Binding-site contacts:
Ligand atom C9 contacts residue LYS89 of chain 1.A at 3.8 Å.
Ligand atom C7 contacts residue LEU134 of chain 1.A at 3.5 Å (hydrophobic).
Ligand atom C14 contacts residue ALA31 of chain 1.A at 3.1 Å (hydrophobic).
Ligand atom C11 contacts residue LEU134 of chain 1.A at 3.8 Å (hydrophobic).
Ligand atom C8 contacts residue LEU83 of chain 1.A at 3.8 Å (hydrophobic).
Ligand atom C11 contacts residue ALA31 of chain 1.A at 4.1 Å (hydrophobic).
Ligand atom C13 contacts residue LEU134 of chain 1.A at 3.8 Å (hydrophobic).
Ligand atom C13 contacts residue GLU81 of chain 1.A at 4.1 Å.
Ligand atom C6 contacts residue ILE10 of chain 1.A at 4.1 Å (hydrophobic).
Ligand atom C8 contacts residue ALA31 of chain 1.A at 4.1 Å (hydrophobic).
Ligand atom N3 contacts residue ILE10 of chain 1.A at 3.8 Å.
Ligand atom N4 contacts residue LEU83 of chain 1.A at 2.8 Å (h-bond).
Ligand atom C9 contacts residue ASP86 of chain 1.A at 3.7 Å.
Ligand atom C5 contacts residue ASP86 of chain 1.A at 3.9 Å.
Ligand atom C14 contacts residue GLU81 of chain 1.A at 2.9 Å.
Ligand atom C6 contacts residue LEU83 of chain 1.A at 3.6 Å (hydrophobic).
Ligand atom C12 contacts residue LEU134 of chain 1.A at 3.4 Å (hydrophobic).
Ligand atom N2 contacts residue ILE10 of chain 1.A at 3.5 Å.
Ligand atom N3 contacts residue LEU134 of chain 1.A at 4.0 Å.
Ligand atom N2 contacts residue LEU83 of chain 1.A at 4.1 Å.
Ligand atom C1 contacts residue LEU134 of chain 1.A at 4.1 Å (hydrophobic).
Ligand atom C1 contacts residue LEU83 of chain 1.A at 3.8 Å (hydrophobic).
Ligand atom N4 contacts residue PHE82 of chain 1.A at 4.1 Å.
Ligand atom C9 contacts residue ILE10 of chain 1.A at 3.9 Å (hydrophobic).
Ligand atom C1 contacts residue ILE10 of chain 1.A at 3.8 Å (hydrophobic).
Ligand atom C12 contacts residue LEU83 of chain 1.A at 3.4 Å (hydrophobic).
Ligand atom C12 contacts residue ALA31 of chain 1.A at 3.5 Å (hydrophobic).
Ligand atom C5 contacts residue ILE10 of chain 1.A at 3.4 Å (hydrophobic).
Ligand atom C12 contacts residue GLU81 of chain 1.A at 3.4 Å.
Ligand atom C14 contacts residue PHE82 of chain 1.A at 4.1 Å (hydrophobic).
Ligand atom C8 contacts residue LEU134 of chain 1.A at 3.3 Å (hydrophobic).
Ligand atom C14 contacts residue LEU134 of chain 1.A at 3.6 Å (hydrophobic).
Ligand atom N10 contacts residue LYS89 of chain 1.A at 3.8 Å.
Ligand atom N10 contacts residue HIS84 of chain 1.A at 3.5 Å (h-bond).
Ligand atom C6 contacts residue HIS84 of chain 1.A at 3.5 Å.
Ligand atom C13 contacts residue ALA31 of chain 1.A at 3.5 Å (hydrophobic).
Ligand atom C12 contacts residue PHE82 of chain 1.A at 3.6 Å (hydrophobic).
Ligand atom C14 contacts residue PHE80 of chain 1.A at 4.1 Å (hydrophobic).
Ligand atom C13 contacts residue PHE80 of chain 1.A at 4.1 Å (hydrophobic).
Ligand atom N4 contacts residue LEU134 of chain 1.A at 3.9 Å.

Sequence of chain 1.A:
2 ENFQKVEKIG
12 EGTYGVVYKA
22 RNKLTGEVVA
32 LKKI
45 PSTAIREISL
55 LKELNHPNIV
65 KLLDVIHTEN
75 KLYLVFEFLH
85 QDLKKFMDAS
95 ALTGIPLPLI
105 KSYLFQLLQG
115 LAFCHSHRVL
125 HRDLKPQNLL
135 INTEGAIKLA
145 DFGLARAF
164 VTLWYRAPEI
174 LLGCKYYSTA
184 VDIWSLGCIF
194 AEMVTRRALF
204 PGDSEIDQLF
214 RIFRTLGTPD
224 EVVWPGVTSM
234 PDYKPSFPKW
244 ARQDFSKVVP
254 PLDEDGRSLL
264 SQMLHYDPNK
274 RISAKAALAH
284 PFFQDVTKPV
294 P

This small molecule binds to this protein.
Small molecule (SMILES): c1ccc2[nH]c(-n3ccnc3)nc2c1